Binding-site contacts:
Ligand atom C1 contacts residue ASN464 of chain 1.A at 1.4 Å.
Ligand atom C7 contacts residue SER462 of chain 1.A at 4.1 Å.
Ligand atom C5 contacts residue ASN464 of chain 1.A at 3.6 Å.
Ligand atom C8 contacts residue ASN464 of chain 1.A at 4.2 Å.
Ligand atom N2 contacts residue ASN464 of chain 1.A at 3.0 Å (h-bond).
Ligand atom C8 contacts residue LEU463 of chain 1.A at 4.4 Å (hydrophobic).
Ligand atom N2 contacts residue SER462 of chain 1.A at 3.9 Å.
Ligand atom O5 contacts residue ASN464 of chain 1.A at 2.4 Å (h-bond).
Ligand atom C7 contacts residue ASN464 of chain 1.A at 3.2 Å.
Ligand atom C8 contacts residue SER462 of chain 1.A at 3.6 Å.
Ligand atom C2 contacts residue ASN464 of chain 1.A at 2.4 Å.
Ligand atom C4 contacts residue ASN464 of chain 1.A at 4.1 Å.
Ligand atom C3 contacts residue ASN464 of chain 1.A at 3.8 Å.
Ligand atom O7 contacts residue ASN464 of chain 1.A at 3.4 Å (h-bond).
Ligand atom C1 contacts residue SER462 of chain 1.A at 4.2 Å.

This small molecule binds to this protein.
Small molecule (SMILES): CC(=O)N[C@@H]1[C@@H](O)[C@H](O)[C@@H](CO)O[C@H]1O

Sequence of chain 1.A:
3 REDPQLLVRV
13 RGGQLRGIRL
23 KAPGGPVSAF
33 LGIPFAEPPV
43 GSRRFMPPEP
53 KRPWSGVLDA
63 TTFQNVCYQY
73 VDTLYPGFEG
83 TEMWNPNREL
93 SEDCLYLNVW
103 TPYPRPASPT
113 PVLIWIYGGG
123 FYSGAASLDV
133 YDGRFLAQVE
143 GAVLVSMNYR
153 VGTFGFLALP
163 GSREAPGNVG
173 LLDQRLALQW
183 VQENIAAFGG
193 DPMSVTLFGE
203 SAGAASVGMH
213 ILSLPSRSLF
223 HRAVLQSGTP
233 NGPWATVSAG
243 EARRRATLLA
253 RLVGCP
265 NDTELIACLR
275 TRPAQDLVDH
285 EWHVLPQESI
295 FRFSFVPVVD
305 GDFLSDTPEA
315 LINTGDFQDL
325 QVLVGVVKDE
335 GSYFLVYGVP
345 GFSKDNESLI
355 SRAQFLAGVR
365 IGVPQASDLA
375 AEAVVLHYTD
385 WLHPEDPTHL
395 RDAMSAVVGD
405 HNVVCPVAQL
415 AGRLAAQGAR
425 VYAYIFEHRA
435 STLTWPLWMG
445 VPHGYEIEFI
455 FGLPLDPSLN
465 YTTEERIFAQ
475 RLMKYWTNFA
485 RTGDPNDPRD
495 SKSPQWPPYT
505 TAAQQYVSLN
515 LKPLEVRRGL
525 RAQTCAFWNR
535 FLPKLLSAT